Sequence of chain 1.A:
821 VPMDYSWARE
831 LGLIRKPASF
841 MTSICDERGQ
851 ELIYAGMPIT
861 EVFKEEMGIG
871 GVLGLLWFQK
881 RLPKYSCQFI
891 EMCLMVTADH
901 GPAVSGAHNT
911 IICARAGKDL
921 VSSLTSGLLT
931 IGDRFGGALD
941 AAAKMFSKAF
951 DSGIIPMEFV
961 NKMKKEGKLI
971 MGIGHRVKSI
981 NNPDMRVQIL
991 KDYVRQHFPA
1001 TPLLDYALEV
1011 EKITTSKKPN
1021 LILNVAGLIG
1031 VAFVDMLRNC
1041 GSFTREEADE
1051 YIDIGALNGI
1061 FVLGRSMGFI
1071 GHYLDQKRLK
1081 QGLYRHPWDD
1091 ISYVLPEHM

The protein below binds the small molecule below.
Small molecule (SMILES): O=C([O-])CC(=O)C(=O)O

Binding-site contacts:
Ligand atom C4 contacts residue PHE935 of chain 1.B at 3.9 Å (hydrophobic).
Ligand atom O5 contacts residue VAL904 of chain 1.B at 4.2 Å.
Ligand atom C4 contacts residue ARG1065 of chain 1.B at 4.4 Å.
Ligand atom C4 contacts residue ACO1 of chain 1.G at 4.3 Å.
Ligand atom O1 contacts residue ARG986 of chain 1.B at 4.3 Å.
Ligand atom C4 contacts residue VAL904 of chain 1.B at 4.3 Å (hydrophobic).
Ligand atom O4 contacts residue PHE935 of chain 1.B at 3.5 Å.
Ligand atom O1 contacts residue HIS900 of chain 1.B at 3.5 Å.
Ligand atom C1 contacts residue ACO1 of chain 1.G at 3.7 Å.
Ligand atom C1 contacts residue ARG986 of chain 1.B at 4.5 Å.
Ligand atom O5 contacts residue PHE935 of chain 1.B at 3.9 Å.
Ligand atom O2 contacts residue ACO1 of chain 1.G at 3.8 Å.
Ligand atom O3 contacts residue VAL904 of chain 1.B at 3.6 Å.
Ligand atom C3 contacts residue HIS900 of chain 1.B at 3.8 Å.
Ligand atom O1 contacts residue ACO1 of chain 1.G at 4.0 Å.
Ligand atom O2 contacts residue ARG986 of chain 1.B at 3.7 Å.
Ligand atom C3 contacts residue VAL904 of chain 1.B at 4.4 Å (hydrophobic).
Ligand atom O3 contacts residue HIS900 of chain 1.B at 3.2 Å (h-bond).
Ligand atom C4 contacts residue HIS900 of chain 1.B at 4.5 Å.
Ligand atom O3 contacts residue ARG1085 of chain 1.A at 4.0 Å.
Ligand atom C1 contacts residue HIS900 of chain 1.B at 3.6 Å.
Ligand atom C2 contacts residue ACO1 of chain 1.G at 3.6 Å.
Ligand atom O2 contacts residue HIS900 of chain 1.B at 3.5 Å.
Ligand atom O5 contacts residue HIS900 of chain 1.B at 3.7 Å.
Ligand atom O5 contacts residue ARG1065 of chain 1.B at 3.2 Å (salt-bridge).
Ligand atom C2 contacts residue HIS900 of chain 1.B at 4.4 Å.
Ligand atom O4 contacts residue ACO1 of chain 1.G at 4.1 Å.

Sequence of chain 1.B:
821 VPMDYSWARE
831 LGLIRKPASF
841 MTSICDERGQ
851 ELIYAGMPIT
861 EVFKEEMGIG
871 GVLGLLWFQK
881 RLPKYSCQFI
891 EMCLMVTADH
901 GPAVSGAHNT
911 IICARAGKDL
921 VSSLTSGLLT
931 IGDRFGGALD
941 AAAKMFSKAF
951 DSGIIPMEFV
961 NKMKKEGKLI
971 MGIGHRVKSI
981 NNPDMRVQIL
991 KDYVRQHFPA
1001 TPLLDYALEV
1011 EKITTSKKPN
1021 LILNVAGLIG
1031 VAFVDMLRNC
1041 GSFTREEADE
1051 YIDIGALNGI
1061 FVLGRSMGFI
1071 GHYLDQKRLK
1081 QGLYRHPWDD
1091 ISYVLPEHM